Sequence of chain 1.A:
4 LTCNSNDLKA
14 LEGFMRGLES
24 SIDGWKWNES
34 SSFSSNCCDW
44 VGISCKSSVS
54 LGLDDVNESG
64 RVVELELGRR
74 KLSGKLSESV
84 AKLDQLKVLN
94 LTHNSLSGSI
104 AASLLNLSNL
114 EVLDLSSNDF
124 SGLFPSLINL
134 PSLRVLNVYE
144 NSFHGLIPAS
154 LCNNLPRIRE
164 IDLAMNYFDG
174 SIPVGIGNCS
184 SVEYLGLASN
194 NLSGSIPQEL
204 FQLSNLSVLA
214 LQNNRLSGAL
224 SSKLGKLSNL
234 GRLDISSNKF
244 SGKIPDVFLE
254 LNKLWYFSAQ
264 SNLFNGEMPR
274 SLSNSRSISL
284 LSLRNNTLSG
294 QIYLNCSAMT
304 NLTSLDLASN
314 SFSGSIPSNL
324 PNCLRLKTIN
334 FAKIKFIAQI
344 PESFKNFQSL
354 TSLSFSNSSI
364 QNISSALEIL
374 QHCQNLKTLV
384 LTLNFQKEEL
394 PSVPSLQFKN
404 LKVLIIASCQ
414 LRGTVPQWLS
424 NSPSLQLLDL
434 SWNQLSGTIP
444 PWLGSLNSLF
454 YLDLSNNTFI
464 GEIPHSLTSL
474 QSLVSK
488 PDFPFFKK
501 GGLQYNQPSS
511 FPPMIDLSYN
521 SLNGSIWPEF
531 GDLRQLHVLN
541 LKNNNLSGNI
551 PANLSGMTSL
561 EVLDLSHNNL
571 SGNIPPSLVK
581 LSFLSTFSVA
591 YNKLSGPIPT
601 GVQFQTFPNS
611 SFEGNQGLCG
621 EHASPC

Binding-site contacts:
Ligand atom C1 contacts residue ASN93 of chain 1.A at 1.4 Å.
Ligand atom C8 contacts residue ASP117 of chain 1.A at 3.5 Å.
Ligand atom N2 contacts residue ASP117 of chain 1.A at 2.7 Å (salt-bridge).
Ligand atom C7 contacts residue VAL115 of chain 1.A at 4.2 Å (hydrophobic).
Ligand atom O6 contacts residue GLY71 of chain 1.A at 3.8 Å.
Ligand atom C1 contacts residue THR95 of chain 1.A at 3.6 Å.
Ligand atom C2 contacts residue ASN93 of chain 1.A at 2.3 Å.
Ligand atom O5 contacts residue ASN93 of chain 1.A at 2.4 Å (h-bond).
Ligand atom O6 contacts residue THR95 of chain 1.A at 4.2 Å.
Ligand atom C7 contacts residue ASP117 of chain 1.A at 3.5 Å.
Ligand atom C5 contacts residue ASN93 of chain 1.A at 3.6 Å.
Ligand atom C1 contacts residue ASP117 of chain 1.A at 3.5 Å.
Ligand atom O5 contacts residue THR95 of chain 1.A at 3.9 Å.
Ligand atom C3 contacts residue ASN93 of chain 1.A at 3.7 Å.
Ligand atom C4 contacts residue ASN93 of chain 1.A at 4.2 Å.
Ligand atom C3 contacts residue ASP117 of chain 1.A at 4.3 Å.
Ligand atom C7 contacts residue ASN93 of chain 1.A at 3.5 Å.
Ligand atom O7 contacts residue VAL115 of chain 1.A at 4.2 Å.
Ligand atom O6 contacts residue ARG72 of chain 1.A at 4.5 Å.
Ligand atom C5 contacts residue THR95 of chain 1.A at 3.9 Å.
Ligand atom N2 contacts residue ASN93 of chain 1.A at 2.8 Å (h-bond).
Ligand atom C2 contacts residue ASP117 of chain 1.A at 3.6 Å.
Ligand atom O7 contacts residue ASN93 of chain 1.A at 3.8 Å.
Ligand atom C8 contacts residue VAL115 of chain 1.A at 3.6 Å (hydrophobic).
Ligand atom C8 contacts residue VAL138 of chain 1.A at 4.1 Å (hydrophobic).
Ligand atom C8 contacts residue ASN93 of chain 1.A at 4.5 Å.

The small molecule below binds the protein below.
Small molecule (SMILES): CC(=O)N[C@@H]1[C@@H](O)[C@H](O)[C@@H](CO)O[C@H]1O